Sequence of chain 1.D:
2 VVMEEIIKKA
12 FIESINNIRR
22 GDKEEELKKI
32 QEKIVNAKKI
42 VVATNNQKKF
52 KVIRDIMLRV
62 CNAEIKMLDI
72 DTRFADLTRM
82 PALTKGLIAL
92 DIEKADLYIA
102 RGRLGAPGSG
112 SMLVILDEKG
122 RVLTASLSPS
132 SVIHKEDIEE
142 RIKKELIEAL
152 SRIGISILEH

Binding-site contacts:
Ligand atom C6 contacts residue SER132 of chain 1.C at 3.5 Å.
Ligand atom C1' contacts residue GLY22 of chain 1.D at 3.7 Å.
Ligand atom NAO contacts residue ASP23 of chain 1.D at 2.8 Å (salt-bridge).
Ligand atom C1' contacts residue ARG21 of chain 1.D at 3.6 Å.
Ligand atom OAR contacts residue ARG104 of chain 1.C at 3.7 Å.
Ligand atom O4' contacts residue ARG21 of chain 1.D at 3.2 Å.
Ligand atom CAA contacts residue SER112 of chain 1.C at 3.7 Å.
Ligand atom N7 contacts residue ARG102 of chain 1.C at 3.2 Å (salt-bridge).
Ligand atom CAT contacts residue ASP23 of chain 1.D at 3.8 Å.
Ligand atom C8 contacts residue ARG102 of chain 1.C at 3.7 Å.
Ligand atom C2 contacts residue SER132 of chain 1.C at 3.6 Å.
Ligand atom N1 contacts residue SER132 of chain 1.C at 3.4 Å.
Ligand atom O6 contacts residue HIS135 of chain 1.C at 3.0 Å (h-bond).
Ligand atom OAF contacts residue LYS50 of chain 1.C at 2.7 Å (salt-bridge).
Ligand atom OAD contacts residue ASP23 of chain 1.D at 3.5 Å (salt-bridge).
Ligand atom CAA contacts residue GLY111 of chain 1.C at 3.6 Å.
Ligand atom OAI contacts residue LYS50 of chain 1.C at 3.5 Å (salt-bridge).
Ligand atom N1 contacts residue HIS135 of chain 1.C at 3.7 Å.
Ligand atom PBG contacts residue LYS50 of chain 1.C at 3.7 Å.
Ligand atom N1 contacts residue GLU137 of chain 1.C at 2.8 Å (salt-bridge).
Ligand atom CAX contacts residue ASP23 of chain 1.D at 3.7 Å.
Ligand atom CAB contacts residue ARG104 of chain 1.C at 3.7 Å.
Ligand atom O2' contacts residue ARG21 of chain 1.D at 3.2 Å (salt-bridge).
Ligand atom N3 contacts residue SER132 of chain 1.C at 3.7 Å.
Ligand atom C2 contacts residue GLU137 of chain 1.C at 3.4 Å.
Ligand atom CAA contacts residue ASP23 of chain 1.D at 3.3 Å.
Ligand atom N2 contacts residue GLU137 of chain 1.C at 3.0 Å (salt-bridge).
Ligand atom OAI contacts residue ARG102 of chain 1.C at 2.8 Å (salt-bridge).
Ligand atom CAB contacts residue ASP77 of chain 1.C at 3.4 Å.
Ligand atom C6 contacts residue HIS135 of chain 1.C at 3.7 Å.
Ligand atom CAW contacts residue ARG104 of chain 1.C at 3.7 Å.
Ligand atom CAX contacts residue ARG104 of chain 1.C at 3.5 Å.
Ligand atom OAD contacts residue ARG104 of chain 1.C at 2.8 Å (salt-bridge).
Ligand atom NAO contacts residue ARG104 of chain 1.C at 3.8 Å.
Ligand atom O6 contacts residue ARG142 of chain 1.C at 3.5 Å.
Ligand atom O4' contacts residue GLY22 of chain 1.D at 2.9 Å (h-bond).
Ligand atom N1 contacts residue ILE139 of chain 1.C at 3.7 Å.
Ligand atom O6 contacts residue ARG102 of chain 1.C at 3.6 Å (salt-bridge).
Ligand atom C3' contacts residue ILE139 of chain 1.C at 3.8 Å (hydrophobic).
Ligand atom OAD contacts residue ARG20 of chain 1.D at 2.7 Å (salt-bridge).

Sequence of chain 1.C:
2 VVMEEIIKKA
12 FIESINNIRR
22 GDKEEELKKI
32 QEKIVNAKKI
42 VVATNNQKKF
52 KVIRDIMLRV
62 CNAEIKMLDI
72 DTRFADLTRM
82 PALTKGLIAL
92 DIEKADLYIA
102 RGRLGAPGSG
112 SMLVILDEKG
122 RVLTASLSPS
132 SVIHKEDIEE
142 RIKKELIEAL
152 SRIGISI

A protein and the small-molecule ligand that binds it are described below.
Small molecule (SMILES): Cc1cc(OP(=O)(O)OC[C@H]2O[C@@H](n3cnc4c(=O)[nH]c(N)nc43)[C@H](O)[C@@H]2O)c(C)c(=O)[nH]1